Binding-site contacts:
Ligand atom C8 contacts residue ASN922 of chain 1.A at 4.3 Å.
Ligand atom C5 contacts residue LEU919 of chain 1.A at 4.0 Å (hydrophobic).
Ligand atom C1 contacts residue GLN1068 of chain 1.A at 4.3 Å.
Ligand atom C4 contacts residue LEU919 of chain 1.A at 4.5 Å (hydrophobic).
Ligand atom C8 contacts residue LEU919 of chain 1.A at 3.8 Å (hydrophobic).
Ligand atom O5 contacts residue PHE715 of chain 1.A at 4.3 Å.
Ligand atom C8 contacts residue ASN714 of chain 1.A at 4.5 Å.
Ligand atom C6 contacts residue GLN923 of chain 1.A at 3.6 Å.
Ligand atom C2 contacts residue ASN714 of chain 1.A at 2.5 Å.
Ligand atom C7 contacts residue ASN714 of chain 1.A at 3.4 Å.
Ligand atom C3 contacts residue ASN714 of chain 1.A at 3.8 Å.
Ligand atom C1 contacts residue ASN714 of chain 1.A at 1.4 Å.
Ligand atom C7 contacts residue LEU919 of chain 1.A at 3.6 Å (hydrophobic).
Ligand atom C2 contacts residue GLN1068 of chain 1.A at 4.3 Å.
Ligand atom C5 contacts residue ASN714 of chain 1.A at 3.7 Å.
Ligand atom O7 contacts residue GLN1068 of chain 1.A at 3.0 Å (h-bond).
Ligand atom N2 contacts residue LEU919 of chain 1.A at 4.3 Å.
Ligand atom C4 contacts residue ASN714 of chain 1.A at 4.2 Å.
Ligand atom O5 contacts residue ASN714 of chain 1.A at 2.4 Å (h-bond).
Ligand atom O6 contacts residue GLN923 of chain 1.A at 4.2 Å.
Ligand atom O5 contacts residue GLN1068 of chain 1.A at 4.3 Å.
Ligand atom C5 contacts residue GLN923 of chain 1.A at 4.0 Å.
Ligand atom C7 contacts residue GLN1068 of chain 1.A at 4.0 Å.
Ligand atom N2 contacts residue ASN714 of chain 1.A at 2.9 Å (h-bond).
Ligand atom O7 contacts residue LEU919 of chain 1.A at 3.5 Å.
Ligand atom O4 contacts residue LEU919 of chain 1.A at 3.8 Å.
Ligand atom O7 contacts residue ASN714 of chain 1.A at 3.4 Å (h-bond).
Ligand atom C6 contacts residue LEU919 of chain 1.A at 4.2 Å (hydrophobic).

The protein below binds the small molecule below.
Small molecule (SMILES): CC(=O)N[C@H]1[C@H](O[C@H]2[C@H](O)[C@@H](NC(C)=O)CO[C@@H]2CO)O[C@H](CO)[C@@H](O[C@@H]2O[C@H](CO)[C@@H](O)[C@H](O[C@H]3O[C@H](CO)[C@@H](O)[C@H](O)[C@@H]3O)[C@@H]2O)[C@@H]1O

Sequence of chain 1.A:
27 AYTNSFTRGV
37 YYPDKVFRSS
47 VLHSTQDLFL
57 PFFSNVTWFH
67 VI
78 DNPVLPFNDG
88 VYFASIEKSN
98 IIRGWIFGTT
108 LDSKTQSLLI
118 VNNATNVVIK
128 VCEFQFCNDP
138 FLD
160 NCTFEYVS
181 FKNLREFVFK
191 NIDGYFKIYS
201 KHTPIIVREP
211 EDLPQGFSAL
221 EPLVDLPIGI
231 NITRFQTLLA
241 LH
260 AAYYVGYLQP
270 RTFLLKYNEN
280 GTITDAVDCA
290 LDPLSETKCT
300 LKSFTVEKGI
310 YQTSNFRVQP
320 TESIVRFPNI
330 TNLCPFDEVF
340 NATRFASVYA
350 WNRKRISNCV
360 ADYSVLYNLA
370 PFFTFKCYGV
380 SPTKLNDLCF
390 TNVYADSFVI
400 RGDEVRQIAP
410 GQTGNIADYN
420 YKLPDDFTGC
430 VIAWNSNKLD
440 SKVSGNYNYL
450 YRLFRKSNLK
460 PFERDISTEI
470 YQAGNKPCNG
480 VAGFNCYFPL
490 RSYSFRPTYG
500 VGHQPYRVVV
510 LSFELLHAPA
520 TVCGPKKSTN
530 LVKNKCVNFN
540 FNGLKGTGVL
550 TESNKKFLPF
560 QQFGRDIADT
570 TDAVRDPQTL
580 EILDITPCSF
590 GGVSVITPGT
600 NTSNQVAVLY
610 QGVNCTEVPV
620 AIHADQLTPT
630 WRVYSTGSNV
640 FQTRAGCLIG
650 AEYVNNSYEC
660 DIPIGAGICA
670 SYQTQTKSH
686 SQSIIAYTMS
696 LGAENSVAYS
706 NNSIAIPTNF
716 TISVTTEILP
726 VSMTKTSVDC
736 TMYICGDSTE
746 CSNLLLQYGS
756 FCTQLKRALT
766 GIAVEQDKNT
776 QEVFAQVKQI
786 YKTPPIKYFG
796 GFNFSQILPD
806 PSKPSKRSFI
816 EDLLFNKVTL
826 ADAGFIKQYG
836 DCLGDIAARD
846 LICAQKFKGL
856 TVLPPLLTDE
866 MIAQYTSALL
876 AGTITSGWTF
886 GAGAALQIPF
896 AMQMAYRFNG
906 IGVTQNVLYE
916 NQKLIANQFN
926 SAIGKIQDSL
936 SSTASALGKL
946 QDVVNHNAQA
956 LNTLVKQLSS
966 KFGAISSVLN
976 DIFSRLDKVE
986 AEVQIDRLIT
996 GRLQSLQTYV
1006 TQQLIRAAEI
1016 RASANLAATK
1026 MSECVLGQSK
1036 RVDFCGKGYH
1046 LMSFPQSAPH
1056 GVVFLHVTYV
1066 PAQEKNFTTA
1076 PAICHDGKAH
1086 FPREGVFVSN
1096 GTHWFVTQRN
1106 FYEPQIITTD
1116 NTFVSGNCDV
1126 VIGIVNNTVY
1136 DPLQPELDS